Sequence of chain 1.E:
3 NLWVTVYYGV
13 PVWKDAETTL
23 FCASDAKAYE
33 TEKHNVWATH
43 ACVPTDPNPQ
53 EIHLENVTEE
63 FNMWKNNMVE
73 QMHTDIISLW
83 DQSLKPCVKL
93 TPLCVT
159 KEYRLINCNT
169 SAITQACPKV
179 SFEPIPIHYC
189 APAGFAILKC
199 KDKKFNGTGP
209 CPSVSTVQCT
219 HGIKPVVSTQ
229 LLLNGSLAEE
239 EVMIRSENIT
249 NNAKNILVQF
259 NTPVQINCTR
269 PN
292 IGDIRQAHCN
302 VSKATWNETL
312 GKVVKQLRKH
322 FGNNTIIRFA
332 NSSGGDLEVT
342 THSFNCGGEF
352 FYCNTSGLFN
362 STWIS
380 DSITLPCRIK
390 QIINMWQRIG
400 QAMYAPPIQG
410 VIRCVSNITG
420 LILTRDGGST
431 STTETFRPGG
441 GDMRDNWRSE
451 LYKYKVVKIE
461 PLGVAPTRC

This small molecule binds to this protein.
Small molecule (SMILES): CC(=O)N[C@@H]1[C@@H](O)[C@H](O)[C@@H](CO)O[C@H]1O

Binding-site contacts:
Ligand atom O5 contacts residue PRO261 of chain 1.E at 3.7 Å.
Ligand atom C8 contacts residue ASN416 of chain 1.E at 4.0 Å.
Ligand atom O7 contacts residue NAG1 of chain 1.DA at 2.9 Å (h-bond).
Ligand atom C4 contacts residue ASN416 of chain 1.E at 4.1 Å.
Ligand atom C1 contacts residue ASN416 of chain 1.E at 1.4 Å.
Ligand atom C8 contacts residue NAG1 of chain 1.DA at 3.6 Å.
Ligand atom N2 contacts residue ASN416 of chain 1.E at 2.9 Å (h-bond).
Ligand atom C5 contacts residue ASN416 of chain 1.E at 3.6 Å.
Ligand atom C3 contacts residue ASN416 of chain 1.E at 3.7 Å.
Ligand atom O7 contacts residue VAL414 of chain 1.E at 4.0 Å.
Ligand atom C8 contacts residue ASN232 of chain 1.E at 3.4 Å.
Ligand atom C7 contacts residue ASN232 of chain 1.E at 3.6 Å.
Ligand atom C7 contacts residue NAG1 of chain 1.DA at 3.6 Å.
Ligand atom O5 contacts residue ASN416 of chain 1.E at 2.3 Å (h-bond).
Ligand atom C2 contacts residue ASN416 of chain 1.E at 2.4 Å.
Ligand atom C8 contacts residue LYS222 of chain 1.E at 3.6 Å.
Ligand atom C7 contacts residue ASN416 of chain 1.E at 3.6 Å.
Ligand atom O7 contacts residue ASN416 of chain 1.E at 4.5 Å.
Ligand atom C5 contacts residue PRO261 of chain 1.E at 4.2 Å (hydrophobic).
Ligand atom C6 contacts residue PRO261 of chain 1.E at 3.9 Å (hydrophobic).
Ligand atom C1 contacts residue PRO261 of chain 1.E at 4.4 Å (hydrophobic).
Ligand atom O7 contacts residue ASN232 of chain 1.E at 3.5 Å (h-bond).